This small molecule binds to this protein.
Small molecule (SMILES): C[C@H]1O[C@@H](n2cnc3c(N)ncnc32)[C@H](O)[C@@H]1O

Sequence of chain 2.B:
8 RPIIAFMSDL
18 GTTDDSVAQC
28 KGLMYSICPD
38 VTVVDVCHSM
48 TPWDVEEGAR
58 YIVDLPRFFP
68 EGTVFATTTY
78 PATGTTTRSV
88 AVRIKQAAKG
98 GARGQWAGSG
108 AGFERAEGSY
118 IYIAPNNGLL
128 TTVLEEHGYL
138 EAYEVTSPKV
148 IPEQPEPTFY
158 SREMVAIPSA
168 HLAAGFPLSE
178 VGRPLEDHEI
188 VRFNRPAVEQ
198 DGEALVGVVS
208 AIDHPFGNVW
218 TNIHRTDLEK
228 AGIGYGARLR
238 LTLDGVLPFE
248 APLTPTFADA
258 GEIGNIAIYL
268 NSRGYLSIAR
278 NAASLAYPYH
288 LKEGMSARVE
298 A

Sequence of chain 2.C:
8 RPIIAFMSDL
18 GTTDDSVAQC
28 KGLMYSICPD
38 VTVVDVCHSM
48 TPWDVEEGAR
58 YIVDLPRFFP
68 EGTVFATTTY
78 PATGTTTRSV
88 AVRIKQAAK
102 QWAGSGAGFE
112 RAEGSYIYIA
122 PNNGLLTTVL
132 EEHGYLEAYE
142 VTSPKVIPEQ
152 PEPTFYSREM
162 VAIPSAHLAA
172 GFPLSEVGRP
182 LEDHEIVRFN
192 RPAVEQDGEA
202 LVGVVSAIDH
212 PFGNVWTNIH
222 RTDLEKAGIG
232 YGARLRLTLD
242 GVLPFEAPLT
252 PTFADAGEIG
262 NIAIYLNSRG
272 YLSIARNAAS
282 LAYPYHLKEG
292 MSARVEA

Binding-site contacts:
Ligand atom N7 contacts residue PHE254 of chain 2.C at 3.6 Å.
Ligand atom C5' contacts residue TYR157 of chain 2.B at 3.7 Å (hydrophobic).
Ligand atom C6 contacts residue PHE254 of chain 2.C at 3.6 Å (hydrophobic).
Ligand atom N3 contacts residue PRO78 of chain 2.B at 3.4 Å.
Ligand atom C6 contacts residue TRP50 of chain 2.B at 3.5 Å (hydrophobic).
Ligand atom C6 contacts residue ARG277 of chain 2.C at 3.8 Å.
Ligand atom O4' contacts residue THR80 of chain 2.B at 3.6 Å.
Ligand atom C4 contacts residue PHE254 of chain 2.C at 3.7 Å (hydrophobic).
Ligand atom C2' contacts residue PHE213 of chain 2.C at 3.7 Å (hydrophobic).
Ligand atom C5' contacts residue SER158 of chain 2.B at 3.6 Å.
Ligand atom C1' contacts residue TYR77 of chain 2.B at 3.5 Å (hydrophobic).
Ligand atom C2 contacts residue PRO78 of chain 2.B at 3.6 Å (hydrophobic).
Ligand atom O2' contacts residue TRP50 of chain 2.B at 3.2 Å (h-bond).
Ligand atom C8 contacts residue PHE213 of chain 2.C at 3.5 Å (hydrophobic).
Ligand atom C3' contacts residue ASP16 of chain 2.B at 3.6 Å.
Ligand atom O2' contacts residue ASP16 of chain 2.B at 2.6 Å (salt-bridge).
Ligand atom C4' contacts residue TYR77 of chain 2.B at 3.7 Å (hydrophobic).
Ligand atom C5 contacts residue TRP50 of chain 2.B at 3.5 Å (hydrophobic).
Ligand atom O2' contacts residue TYR77 of chain 2.B at 3.3 Å (h-bond).
Ligand atom N6 contacts residue ARG277 of chain 2.C at 3.0 Å (salt-bridge).
Ligand atom C5' contacts residue THR155 of chain 2.B at 3.1 Å.
Ligand atom N7 contacts residue ASN215 of chain 2.C at 3.1 Å (h-bond).
Ligand atom O3' contacts residue SER158 of chain 2.B at 2.6 Å (h-bond).
Ligand atom N7 contacts residue PHE213 of chain 2.C at 3.5 Å.
Ligand atom O3' contacts residue ASP16 of chain 2.B at 2.8 Å (salt-bridge).
Ligand atom O3' contacts residue TYR77 of chain 2.B at 3.3 Å (h-bond).
Ligand atom C2' contacts residue ASP16 of chain 2.B at 3.5 Å.
Ligand atom C5 contacts residue PHE254 of chain 2.C at 3.7 Å (hydrophobic).
Ligand atom N6 contacts residue PHE254 of chain 2.C at 3.5 Å.
Ligand atom C5' contacts residue PHE156 of chain 2.B at 3.6 Å (hydrophobic).
Ligand atom N1 contacts residue ALA279 of chain 2.C at 2.8 Å (h-bond).
Ligand atom C3' contacts residue SER158 of chain 2.B at 3.6 Å.
Ligand atom O4' contacts residue THR155 of chain 2.B at 3.5 Å (h-bond).
Ligand atom N9 contacts residue TRP50 of chain 2.B at 3.6 Å (h-bond).
Ligand atom N1 contacts residue PHE254 of chain 2.C at 3.6 Å.
Ligand atom N3 contacts residue TRP50 of chain 2.B at 3.3 Å (h-bond).
Ligand atom C2 contacts residue ALA279 of chain 2.C at 3.3 Å (hydrophobic).
Ligand atom N1 contacts residue ARG277 of chain 2.C at 3.7 Å.
Ligand atom N6 contacts residue ASN215 of chain 2.C at 3.0 Å (h-bond).
Ligand atom C4 contacts residue TRP50 of chain 2.B at 3.3 Å (hydrophobic).